Binding-site contacts:
Ligand atom O5 contacts residue GLN19 of chain 1.M at 3.4 Å (h-bond).
Ligand atom C5 contacts residue GLN19 of chain 1.M at 4.3 Å.
Ligand atom O6 contacts residue GLN19 of chain 1.M at 3.4 Å (h-bond).
Ligand atom C1 contacts residue ASN27 of chain 1.M at 1.4 Å.
Ligand atom C8 contacts residue ASN27 of chain 1.M at 3.7 Å.
Ligand atom C2 contacts residue ASN27 of chain 1.M at 2.4 Å.
Ligand atom C3 contacts residue ASN27 of chain 1.M at 3.7 Å.
Ligand atom C1 contacts residue GLN19 of chain 1.M at 4.0 Å.
Ligand atom C6 contacts residue GLN19 of chain 1.M at 4.4 Å.
Ligand atom C5 contacts residue ASN27 of chain 1.M at 3.7 Å.
Ligand atom O5 contacts residue ASN27 of chain 1.M at 2.4 Å (h-bond).
Ligand atom N2 contacts residue ASN27 of chain 1.M at 2.7 Å (h-bond).
Ligand atom C7 contacts residue ASN27 of chain 1.M at 3.5 Å.
Ligand atom C4 contacts residue ASN27 of chain 1.M at 4.2 Å.

A small-molecule ligand and the protein it binds are described below.
Small molecule (SMILES): CC(=O)N[C@@H]1[C@@H](O)[C@H](O)[C@@H](CO)O[C@H]1O

Sequence of chain 1.M:
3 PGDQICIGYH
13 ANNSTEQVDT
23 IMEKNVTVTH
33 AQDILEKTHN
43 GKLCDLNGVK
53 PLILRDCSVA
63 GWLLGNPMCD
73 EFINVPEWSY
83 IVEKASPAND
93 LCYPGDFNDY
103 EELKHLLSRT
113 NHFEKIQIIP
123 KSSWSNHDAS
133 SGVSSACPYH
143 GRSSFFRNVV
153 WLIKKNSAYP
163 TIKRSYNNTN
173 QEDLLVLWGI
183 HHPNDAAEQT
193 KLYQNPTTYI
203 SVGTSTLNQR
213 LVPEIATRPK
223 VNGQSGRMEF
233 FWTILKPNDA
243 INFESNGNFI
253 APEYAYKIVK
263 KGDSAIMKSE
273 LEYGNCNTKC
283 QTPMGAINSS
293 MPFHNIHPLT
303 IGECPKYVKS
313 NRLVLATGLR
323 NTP